Sequence of chain 7.A:
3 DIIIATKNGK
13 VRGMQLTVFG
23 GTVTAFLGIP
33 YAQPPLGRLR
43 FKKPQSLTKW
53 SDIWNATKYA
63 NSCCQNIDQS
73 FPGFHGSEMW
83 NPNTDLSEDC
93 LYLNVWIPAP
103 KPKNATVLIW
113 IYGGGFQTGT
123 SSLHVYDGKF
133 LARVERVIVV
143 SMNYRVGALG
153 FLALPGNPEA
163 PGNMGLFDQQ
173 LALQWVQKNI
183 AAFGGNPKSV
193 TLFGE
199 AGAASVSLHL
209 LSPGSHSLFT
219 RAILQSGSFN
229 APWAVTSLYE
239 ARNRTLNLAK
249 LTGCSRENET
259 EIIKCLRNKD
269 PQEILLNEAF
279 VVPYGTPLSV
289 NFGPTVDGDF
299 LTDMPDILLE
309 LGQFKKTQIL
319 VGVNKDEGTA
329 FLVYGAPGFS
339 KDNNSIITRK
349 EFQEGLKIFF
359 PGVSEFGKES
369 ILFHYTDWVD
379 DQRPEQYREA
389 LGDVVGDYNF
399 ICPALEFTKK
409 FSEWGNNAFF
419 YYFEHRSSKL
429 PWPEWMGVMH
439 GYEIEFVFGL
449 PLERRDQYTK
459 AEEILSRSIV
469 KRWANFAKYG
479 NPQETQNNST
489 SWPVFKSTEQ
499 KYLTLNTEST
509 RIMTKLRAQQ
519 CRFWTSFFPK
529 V

Binding-site contacts:
Ligand atom C8 contacts residue ARG465 of chain 7.A at 3.9 Å.
Ligand atom C8 contacts residue GLU482 of chain 7.A at 4.1 Å.
Ligand atom C7 contacts residue ASN485 of chain 7.A at 3.2 Å.
Ligand atom C8 contacts residue LYS469 of chain 7.A at 3.8 Å.
Ligand atom N2 contacts residue ARG465 of chain 7.A at 4.4 Å.
Ligand atom C7 contacts residue GLU482 of chain 7.A at 4.3 Å.
Ligand atom O7 contacts residue SER466 of chain 7.A at 4.2 Å.
Ligand atom N2 contacts residue ASN485 of chain 7.A at 2.7 Å (h-bond).
Ligand atom C3 contacts residue ASN485 of chain 7.A at 3.6 Å.
Ligand atom C7 contacts residue ARG465 of chain 7.A at 3.8 Å.
Ligand atom O3 contacts residue ARG465 of chain 7.A at 3.7 Å.
Ligand atom O7 contacts residue GLU482 of chain 7.A at 4.4 Å.
Ligand atom O5 contacts residue ASN485 of chain 7.A at 2.4 Å (h-bond).
Ligand atom C5 contacts residue ASN485 of chain 7.A at 3.7 Å.
Ligand atom C4 contacts residue ASN485 of chain 7.A at 4.2 Å.
Ligand atom O7 contacts residue ASN485 of chain 7.A at 3.4 Å (h-bond).
Ligand atom C8 contacts residue ASN485 of chain 7.A at 4.5 Å.
Ligand atom O7 contacts residue ARG465 of chain 7.A at 3.7 Å.
Ligand atom C1 contacts residue ASN485 of chain 7.A at 1.4 Å.
Ligand atom C2 contacts residue ASN485 of chain 7.A at 2.3 Å.

This small molecule binds to this protein.
Small molecule (SMILES): CC(=O)N[C@@H]1[C@@H](O)[C@H](O)[C@@H](CO)O[C@H]1O